A small-molecule ligand and the protein it binds are described below.
Small molecule (SMILES): CC(=O)N[C@@H]1[C@@H](O)[C@H](O)[C@@H](CO)O[C@H]1O

Binding-site contacts:
Ligand atom C3 contacts residue ASN28 of chain 3.A at 3.8 Å.
Ligand atom O6 contacts residue ALA29 of chain 3.A at 3.2 Å (h-bond).
Ligand atom O5 contacts residue ALA29 of chain 3.A at 3.7 Å.
Ligand atom C7 contacts residue ASN28 of chain 3.A at 3.5 Å.
Ligand atom C4 contacts residue ASN28 of chain 3.A at 4.2 Å.
Ligand atom C2 contacts residue ASN28 of chain 3.A at 2.4 Å.
Ligand atom C6 contacts residue ALA29 of chain 3.A at 4.0 Å (hydrophobic).
Ligand atom C5 contacts residue ALA29 of chain 3.A at 4.2 Å (hydrophobic).
Ligand atom O6 contacts residue THR30 of chain 3.A at 2.9 Å (h-bond).
Ligand atom N2 contacts residue ASN28 of chain 3.A at 2.9 Å (h-bond).
Ligand atom C1 contacts residue ASN28 of chain 3.A at 1.4 Å.
Ligand atom C6 contacts residue THR30 of chain 3.A at 3.1 Å.
Ligand atom O5 contacts residue ASN28 of chain 3.A at 2.4 Å (h-bond).
Ligand atom C5 contacts residue ASN28 of chain 3.A at 3.7 Å.
Ligand atom O7 contacts residue ASN28 of chain 3.A at 3.8 Å.

Sequence of chain 3.A:
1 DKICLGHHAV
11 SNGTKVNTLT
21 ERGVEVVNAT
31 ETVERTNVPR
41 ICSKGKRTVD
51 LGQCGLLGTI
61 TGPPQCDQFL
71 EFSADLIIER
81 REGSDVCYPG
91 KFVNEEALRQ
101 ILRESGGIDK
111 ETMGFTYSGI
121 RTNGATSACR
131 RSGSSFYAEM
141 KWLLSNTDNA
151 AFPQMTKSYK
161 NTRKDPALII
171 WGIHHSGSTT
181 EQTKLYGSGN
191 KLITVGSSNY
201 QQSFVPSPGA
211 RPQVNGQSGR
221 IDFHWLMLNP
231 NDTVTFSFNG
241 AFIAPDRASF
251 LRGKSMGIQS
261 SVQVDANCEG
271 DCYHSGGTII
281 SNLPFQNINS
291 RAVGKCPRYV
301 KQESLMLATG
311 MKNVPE